Sequence of chain 1.D:
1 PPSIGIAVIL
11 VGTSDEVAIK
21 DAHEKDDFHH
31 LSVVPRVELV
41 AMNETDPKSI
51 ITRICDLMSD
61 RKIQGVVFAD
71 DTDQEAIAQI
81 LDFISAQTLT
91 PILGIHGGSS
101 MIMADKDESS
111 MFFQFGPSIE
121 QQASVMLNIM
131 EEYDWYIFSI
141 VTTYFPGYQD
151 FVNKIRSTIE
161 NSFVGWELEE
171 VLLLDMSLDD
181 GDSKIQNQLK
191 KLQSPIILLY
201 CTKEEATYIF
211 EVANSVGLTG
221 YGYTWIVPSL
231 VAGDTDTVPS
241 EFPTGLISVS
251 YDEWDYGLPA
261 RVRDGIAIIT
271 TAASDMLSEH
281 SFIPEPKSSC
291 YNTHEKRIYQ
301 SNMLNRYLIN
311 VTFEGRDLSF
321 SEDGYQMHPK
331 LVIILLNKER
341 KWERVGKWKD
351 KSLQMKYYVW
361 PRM

This protein binds this small molecule.
Small molecule (SMILES): CC(=O)N[C@@H]1[C@@H](O)[C@H](O)[C@@H](CO)O[C@H]1O

Binding-site contacts:
Ligand atom C4 contacts residue ASN43 of chain 1.D at 4.2 Å.
Ligand atom O5 contacts residue ASN43 of chain 1.D at 2.2 Å (h-bond).
Ligand atom C7 contacts residue ASN43 of chain 1.D at 3.4 Å.
Ligand atom C2 contacts residue ASN43 of chain 1.D at 2.6 Å.
Ligand atom C3 contacts residue ASN43 of chain 1.D at 3.9 Å.
Ligand atom C1 contacts residue ASN43 of chain 1.D at 1.5 Å.
Ligand atom N2 contacts residue ASN43 of chain 1.D at 3.4 Å (h-bond).
Ligand atom O7 contacts residue ASN43 of chain 1.D at 2.9 Å (h-bond).
Ligand atom C6 contacts residue ASN43 of chain 1.D at 4.3 Å.
Ligand atom C5 contacts residue ASN43 of chain 1.D at 3.6 Å.
Ligand atom O6 contacts residue ASN43 of chain 1.D at 4.2 Å.